Sequence of chain 1.B:
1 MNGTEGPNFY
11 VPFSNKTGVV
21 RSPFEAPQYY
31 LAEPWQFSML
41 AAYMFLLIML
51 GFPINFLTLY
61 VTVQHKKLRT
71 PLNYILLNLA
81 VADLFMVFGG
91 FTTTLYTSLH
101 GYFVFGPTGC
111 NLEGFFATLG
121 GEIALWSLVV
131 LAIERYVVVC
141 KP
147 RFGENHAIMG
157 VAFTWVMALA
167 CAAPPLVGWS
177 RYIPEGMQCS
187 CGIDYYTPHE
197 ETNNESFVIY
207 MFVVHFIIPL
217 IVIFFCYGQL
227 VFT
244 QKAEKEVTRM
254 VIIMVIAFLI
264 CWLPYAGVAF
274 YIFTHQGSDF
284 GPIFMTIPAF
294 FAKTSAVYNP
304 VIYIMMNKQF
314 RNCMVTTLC

Binding-site contacts:
Ligand atom C6 contacts residue GLU122 of chain 1.B at 4.0 Å.
Ligand atom C20 contacts residue ALA292 of chain 1.B at 3.9 Å (hydrophobic).
Ligand atom C2 contacts residue PHE212 of chain 1.B at 3.4 Å (hydrophobic).
Ligand atom C15 contacts residue LYS296 of chain 1.B at 1.3 Å.
Ligand atom C16 contacts residue MET207 of chain 1.B at 3.7 Å (hydrophobic).
Ligand atom C9 contacts residue THR118 of chain 1.B at 3.7 Å.
Ligand atom C5 contacts residue GLU122 of chain 1.B at 3.7 Å.
Ligand atom C14 contacts residue LYS296 of chain 1.B at 2.4 Å.
Ligand atom C4 contacts residue GLU122 of chain 1.B at 3.8 Å.
Ligand atom C10 contacts residue TYR268 of chain 1.B at 3.7 Å (hydrophobic).
Ligand atom C17 contacts residue TYR268 of chain 1.B at 3.9 Å (hydrophobic).
Ligand atom C12 contacts residue ALA117 of chain 1.B at 3.7 Å (hydrophobic).
Ligand atom C3 contacts residue TRP265 of chain 1.B at 4.0 Å (hydrophobic).
Ligand atom C18 contacts residue GLU122 of chain 1.B at 3.9 Å.
Ligand atom C13 contacts residue LYS296 of chain 1.B at 3.6 Å.
Ligand atom C14 contacts residue GLU113 of chain 1.B at 3.6 Å.
Ligand atom C11 contacts residue THR118 of chain 1.B at 3.4 Å.
Ligand atom C19 contacts residue THR118 of chain 1.B at 3.4 Å.
Ligand atom C13 contacts residue ALA117 of chain 1.B at 3.6 Å (hydrophobic).
Ligand atom C14 contacts residue CYS187 of chain 1.B at 3.7 Å (hydrophobic).
Ligand atom C18 contacts residue TRP265 of chain 1.B at 4.0 Å (hydrophobic).
Ligand atom C11 contacts residue TYR268 of chain 1.B at 3.8 Å (hydrophobic).
Ligand atom C3 contacts residue PHE212 of chain 1.B at 3.8 Å (hydrophobic).
Ligand atom C13 contacts residue CYS187 of chain 1.B at 3.8 Å (hydrophobic).
Ligand atom C19 contacts residue TYR191 of chain 1.B at 3.5 Å (hydrophobic).
Ligand atom C8 contacts residue TYR268 of chain 1.B at 3.6 Å (hydrophobic).
Ligand atom C8 contacts residue TRP265 of chain 1.B at 3.7 Å (hydrophobic).
Ligand atom C20 contacts residue TRP265 of chain 1.B at 4.0 Å (hydrophobic).
Ligand atom C15 contacts residue GLU113 of chain 1.B at 3.7 Å.
Ligand atom C11 contacts residue CYS187 of chain 1.B at 3.9 Å (hydrophobic).
Ligand atom C10 contacts residue THR118 of chain 1.B at 3.7 Å.
Ligand atom C17 contacts residue ALA269 of chain 1.B at 3.8 Å (hydrophobic).
Ligand atom C15 contacts residue ALA292 of chain 1.B at 3.4 Å (hydrophobic).
Ligand atom C9 contacts residue TYR268 of chain 1.B at 3.5 Å (hydrophobic).
Ligand atom C19 contacts residue ILE189 of chain 1.B at 3.6 Å (hydrophobic).
Ligand atom C18 contacts residue GLY121 of chain 1.B at 3.7 Å.
Ligand atom C14 contacts residue ALA117 of chain 1.B at 3.6 Å (hydrophobic).
Ligand atom C4 contacts residue PHE261 of chain 1.B at 3.8 Å (hydrophobic).
Ligand atom C12 contacts residue CYS187 of chain 1.B at 3.1 Å (hydrophobic).
Ligand atom C5 contacts residue TRP265 of chain 1.B at 4.0 Å (hydrophobic).

This small molecule binds to this protein.
Small molecule (SMILES): CC1=C(/C=C/C(C)=C/C=C/C(C)=C/C=O)C(C)(C)CCC1